Sequence of chain 1.A:
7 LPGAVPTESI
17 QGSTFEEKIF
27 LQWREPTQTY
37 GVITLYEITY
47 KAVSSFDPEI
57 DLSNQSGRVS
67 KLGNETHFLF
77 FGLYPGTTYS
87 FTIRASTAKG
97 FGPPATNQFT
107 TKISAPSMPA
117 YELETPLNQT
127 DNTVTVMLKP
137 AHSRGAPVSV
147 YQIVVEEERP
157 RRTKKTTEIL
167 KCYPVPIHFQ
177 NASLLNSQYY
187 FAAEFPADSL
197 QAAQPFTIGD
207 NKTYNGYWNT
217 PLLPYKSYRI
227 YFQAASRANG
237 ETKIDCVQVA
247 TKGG

Binding-site contacts:
Ligand atom C4 contacts residue VAL38 of chain 1.A at 3.6 Å (hydrophobic).
Ligand atom C7 contacts residue ASN70 of chain 1.A at 3.0 Å.
Ligand atom C7 contacts residue ILE39 of chain 1.A at 4.1 Å (hydrophobic).
Ligand atom C1 contacts residue ASN70 of chain 1.A at 1.5 Å.
Ligand atom N2 contacts residue ASN70 of chain 1.A at 2.8 Å (h-bond).
Ligand atom C5 contacts residue VAL38 of chain 1.A at 3.6 Å (hydrophobic).
Ligand atom C8 contacts residue ILE39 of chain 1.A at 4.4 Å (hydrophobic).
Ligand atom O5 contacts residue VAL38 of chain 1.A at 4.4 Å.
Ligand atom C3 contacts residue VAL38 of chain 1.A at 4.1 Å (hydrophobic).
Ligand atom O7 contacts residue VAL38 of chain 1.A at 3.9 Å.
Ligand atom C5 contacts residue ILE39 of chain 1.A at 4.3 Å (hydrophobic).
Ligand atom C1 contacts residue ILE39 of chain 1.A at 4.4 Å (hydrophobic).
Ligand atom C4 contacts residue ASN70 of chain 1.A at 4.3 Å.
Ligand atom C6 contacts residue THR40 of chain 1.A at 4.2 Å.
Ligand atom O5 contacts residue ASN70 of chain 1.A at 2.5 Å (h-bond).
Ligand atom C6 contacts residue ILE39 of chain 1.A at 3.5 Å (hydrophobic).
Ligand atom C2 contacts residue VAL38 of chain 1.A at 4.2 Å (hydrophobic).
Ligand atom C2 contacts residue ASN70 of chain 1.A at 2.5 Å.
Ligand atom O7 contacts residue ASN70 of chain 1.A at 2.8 Å (h-bond).
Ligand atom C5 contacts residue ASN70 of chain 1.A at 3.7 Å.
Ligand atom O7 contacts residue ILE39 of chain 1.A at 2.9 Å (h-bond).
Ligand atom C6 contacts residue VAL38 of chain 1.A at 4.0 Å (hydrophobic).
Ligand atom C8 contacts residue ASN70 of chain 1.A at 4.2 Å.
Ligand atom C3 contacts residue ASN70 of chain 1.A at 3.8 Å.

This protein binds this small molecule.
Small molecule (SMILES): CC(=O)N[C@H]1[C@H](O[C@H]2[C@H](O)[C@@H](NC(C)=O)CO[C@@H]2CO[C@@H]2O[C@@H](C)[C@@H](O)[C@@H](O)[C@@H]2O)O[C@H](CO)[C@@H](O[C@@H]2O[C@H](CO)[C@@H](O)[C@H](O)[C@@H]2O)[C@@H]1O